Binding-site contacts:
Ligand atom C2 contacts residue U3 of chain 1.C at 3.0 Å.
Ligand atom C6 contacts residue U3 of chain 1.C at 3.3 Å.
Ligand atom C2 contacts residue U1 of chain 1.C at 3.5 Å.
Ligand atom N3 contacts residue U2 of chain 1.C at 3.7 Å.
Ligand atom N6 contacts residue U3 of chain 1.C at 3.0 Å (h-bond).
Ligand atom C6 contacts residue U2 of chain 1.C at 4.1 Å.
Ligand atom C4 contacts residue U2 of chain 1.C at 4.3 Å.
Ligand atom C2 contacts residue U2 of chain 1.C at 3.2 Å.
Ligand atom C6 contacts residue U1 of chain 1.C at 3.6 Å.
Ligand atom N6 contacts residue U1 of chain 1.C at 2.8 Å (h-bond).
Ligand atom N1 contacts residue U3 of chain 1.C at 2.7 Å (h-bond).
Ligand atom N3 contacts residue U3 of chain 1.C at 4.2 Å.
Ligand atom N1 contacts residue U2 of chain 1.C at 3.5 Å (h-bond).
Ligand atom N6 contacts residue U2 of chain 1.C at 4.2 Å.
Ligand atom N1 contacts residue U1 of chain 1.C at 2.8 Å (h-bond).

The small molecule below binds the protein below.
Small molecule (SMILES): Nc1ncnc2c1ncn2[C@@H]1O[C@H](CO[P](=O)(O)O[C@H]2[C@@H](O)[C@H](n3cnc4c(N)ncnc43)O[C@@H]2CO[P](=O)(O)O[C@H]2[C@@H](O)[C@H](n3cnc4c(N)ncnc43)O[C@@H]2COP(=O)(O)O)[C@@H](O)[C@H]1O